Binding-site contacts:
Ligand atom C2 contacts residue ASP110 of chain 1.A at 4.3 Å.
Ligand atom O1 contacts residue ASP110 of chain 1.A at 2.2 Å (salt-bridge).
Ligand atom O4 contacts residue TYR69 of chain 1.A at 4.1 Å.
Ligand atom O4 contacts residue GLY12 of chain 1.B at 3.6 Å.
Ligand atom O3 contacts residue GLY13 of chain 1.B at 2.9 Å (h-bond).
Ligand atom C6 contacts residue ASP113 of chain 1.A at 3.5 Å.
Ligand atom C1 contacts residue GLY109 of chain 1.A at 4.3 Å.
Ligand atom O5 contacts residue TYR111 of chain 1.A at 4.5 Å.
Ligand atom O6 contacts residue TYR111 of chain 1.A at 2.8 Å (h-bond).
Ligand atom C5 contacts residue ASP113 of chain 1.A at 4.0 Å.
Ligand atom O6 contacts residue ALA108 of chain 1.A at 4.3 Å.
Ligand atom O3 contacts residue GLY12 of chain 1.B at 3.9 Å.
Ligand atom C4 contacts residue GLY13 of chain 1.B at 3.6 Å.
Ligand atom C6 contacts residue TYR111 of chain 1.A at 3.5 Å (hydrophobic).
Ligand atom O5 contacts residue ASP110 of chain 1.A at 3.0 Å (salt-bridge).
Ligand atom O6 contacts residue GLY109 of chain 1.A at 3.2 Å (h-bond).
Ligand atom O5 contacts residue GLY109 of chain 1.A at 3.7 Å.
Ligand atom C5 contacts residue GLY109 of chain 1.A at 4.4 Å.
Ligand atom C6 contacts residue TYR69 of chain 1.A at 3.8 Å (hydrophobic).
Ligand atom C6 contacts residue GLY109 of chain 1.A at 4.4 Å.
Ligand atom O6 contacts residue ASP113 of chain 1.A at 2.6 Å (salt-bridge).
Ligand atom C4 contacts residue GLY12 of chain 1.B at 4.4 Å.
Ligand atom C2 contacts residue GLY109 of chain 1.A at 4.4 Å.
Ligand atom C5 contacts residue ASP110 of chain 1.A at 4.0 Å.
Ligand atom O4 contacts residue GLY13 of chain 1.B at 3.5 Å (h-bond).
Ligand atom C4 contacts residue ASP113 of chain 1.A at 3.4 Å.
Ligand atom C6 contacts residue ASP110 of chain 1.A at 3.8 Å.
Ligand atom O6 contacts residue ASP110 of chain 1.A at 3.0 Å (salt-bridge).
Ligand atom O1 contacts residue GLY109 of chain 1.A at 4.3 Å.
Ligand atom C4 contacts residue GLY109 of chain 1.A at 4.4 Å.
Ligand atom O4 contacts residue ASP113 of chain 1.A at 2.6 Å (salt-bridge).
Ligand atom C3 contacts residue GLY13 of chain 1.B at 3.8 Å.
Ligand atom C1 contacts residue ASP110 of chain 1.A at 3.0 Å.

Sequence of chain 1.A:
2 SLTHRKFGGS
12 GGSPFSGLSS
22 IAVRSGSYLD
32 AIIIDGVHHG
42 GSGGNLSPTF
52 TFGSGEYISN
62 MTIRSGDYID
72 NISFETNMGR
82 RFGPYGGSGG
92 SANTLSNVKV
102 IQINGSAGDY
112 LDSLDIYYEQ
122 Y

Sequence of chain 1.B:
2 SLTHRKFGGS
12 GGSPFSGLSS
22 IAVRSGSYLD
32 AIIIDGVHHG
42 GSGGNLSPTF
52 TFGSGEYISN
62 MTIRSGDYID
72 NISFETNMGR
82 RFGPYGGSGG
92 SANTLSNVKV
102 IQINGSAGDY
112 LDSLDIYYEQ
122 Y

This small molecule binds to this protein.
Small molecule (SMILES): CC(=O)N[C@@H]1[C@@H](O)[C@H](O)[C@@H](CO)O[C@H]1O